This protein binds this small molecule.
Small molecule (SMILES): CC(=O)N[C@@H]1[C@@H](O)[C@H](O)[C@@H](CO)O[C@H]1O

Sequence of chain 34.E:
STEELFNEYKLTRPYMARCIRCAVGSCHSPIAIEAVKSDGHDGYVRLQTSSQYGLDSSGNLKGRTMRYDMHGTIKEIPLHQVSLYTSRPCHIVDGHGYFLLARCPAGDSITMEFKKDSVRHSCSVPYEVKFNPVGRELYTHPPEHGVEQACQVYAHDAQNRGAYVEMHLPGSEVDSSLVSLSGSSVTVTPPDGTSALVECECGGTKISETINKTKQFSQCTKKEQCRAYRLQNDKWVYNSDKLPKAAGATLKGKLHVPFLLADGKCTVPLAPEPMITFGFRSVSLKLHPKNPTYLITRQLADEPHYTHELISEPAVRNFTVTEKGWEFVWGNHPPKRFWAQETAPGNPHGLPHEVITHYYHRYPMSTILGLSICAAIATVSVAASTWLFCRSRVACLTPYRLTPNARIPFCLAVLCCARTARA

Binding-site contacts:
Ligand atom C5 contacts residue SER284 of chain 34.E at 4.5 Å.
Ligand atom O4 contacts residue ASN318 of chain 34.E at 4.4 Å.
Ligand atom C6 contacts residue SER284 of chain 34.E at 3.2 Å.
Ligand atom O6 contacts residue SER284 of chain 34.E at 2.9 Å (h-bond).
Ligand atom O6 contacts residue ASN318 of chain 34.E at 3.3 Å.
Ligand atom O5 contacts residue SER284 of chain 34.E at 4.4 Å.
Ligand atom C6 contacts residue ASN318 of chain 34.E at 3.3 Å.